Binding-site contacts:
Ligand atom N1 contacts residue ASN226 of chain 1.F at 2.6 Å (h-bond).
Ligand atom O3B contacts residue GLY142 of chain 1.F at 3.4 Å (h-bond).
Ligand atom O1A contacts residue SER138 of chain 1.F at 3.8 Å.
Ligand atom O3G contacts residue GLY142 of chain 1.F at 2.7 Å (h-bond).
Ligand atom O2G contacts residue MG1 of chain 1.X at 2.4 Å.
Ligand atom N2 contacts residue ASN226 of chain 1.F at 3.7 Å.
Ligand atom C5 contacts residue GLN15 of chain 1.F at 3.8 Å.
Ligand atom O1G contacts residue MG1 of chain 1.X at 3.7 Å.
Ligand atom O1G contacts residue THR143 of chain 1.F at 3.0 Å (h-bond).
Ligand atom O2B contacts residue MG1 of chain 1.X at 2.0 Å.
Ligand atom O3B contacts residue MG1 of chain 1.X at 3.7 Å.
Ligand atom O1G contacts residue ALA97 of chain 1.F at 3.3 Å (h-bond).
Ligand atom C6 contacts residue ASN226 of chain 1.F at 3.3 Å.
Ligand atom O3B contacts residue THR143 of chain 1.F at 3.0 Å (h-bond).
Ligand atom C2 contacts residue ASN204 of chain 1.F at 3.5 Å.
Ligand atom PG contacts residue MG1 of chain 1.X at 3.4 Å.
Ligand atom PG contacts residue GLY142 of chain 1.F at 3.7 Å.
Ligand atom C3A contacts residue GLY141 of chain 1.F at 3.7 Å.
Ligand atom O1B contacts residue GLN11 of chain 1.F at 3.6 Å (h-bond).
Ligand atom O2' contacts residue TYR222 of chain 1.F at 2.5 Å (h-bond).
Ligand atom O6 contacts residue GLN15 of chain 1.F at 3.1 Å (h-bond).
Ligand atom O1B contacts residue THR143 of chain 1.F at 3.7 Å.
Ligand atom O3G contacts residue GLY141 of chain 1.F at 3.7 Å.
Ligand atom C2 contacts residue ASN226 of chain 1.F at 3.6 Å.
Ligand atom PB contacts residue MG1 of chain 1.X at 3.4 Å.
Ligand atom O1A contacts residue GLN11 of chain 1.F at 3.6 Å.
Ligand atom C2' contacts residue TYR222 of chain 1.F at 3.4 Å (hydrophobic).
Ligand atom O4' contacts residue SER138 of chain 1.F at 3.7 Å.
Ligand atom O3G contacts residue ASN99 of chain 1.F at 3.0 Å (h-bond).
Ligand atom O2B contacts residue GLN11 of chain 1.F at 3.3 Å (h-bond).
Ligand atom O1B contacts residue GLY10 of chain 1.F at 3.3 Å.
Ligand atom N2 contacts residue ASN204 of chain 1.F at 2.9 Å (h-bond).
Ligand atom N3 contacts residue ASN204 of chain 1.F at 3.1 Å (h-bond).
Ligand atom O2A contacts residue GLN11 of chain 1.F at 3.2 Å (h-bond).
Ligand atom O1B contacts residue GLY144 of chain 1.F at 3.2 Å (h-bond).
Ligand atom O1A contacts residue CYS12 of chain 1.F at 3.1 Å (h-bond).
Ligand atom O6 contacts residue ASN226 of chain 1.F at 3.0 Å (h-bond).
Ligand atom O3' contacts residue GLU181 of chain 1.F at 3.5 Å (salt-bridge).
Ligand atom O6 contacts residue TYR222 of chain 1.F at 3.8 Å.
Ligand atom N7 contacts residue GLN15 of chain 1.F at 3.2 Å (h-bond).

This protein binds this small molecule.
Small molecule (SMILES): Nc1nc2c(ncn2[C@@H]2O[C@H](CO[P](=O)(O)C[P](=O)(O)OP(=O)(O)O)[C@@H](O)[C@H]2O)c(=O)[nH]1

Sequence of chain 1.E:
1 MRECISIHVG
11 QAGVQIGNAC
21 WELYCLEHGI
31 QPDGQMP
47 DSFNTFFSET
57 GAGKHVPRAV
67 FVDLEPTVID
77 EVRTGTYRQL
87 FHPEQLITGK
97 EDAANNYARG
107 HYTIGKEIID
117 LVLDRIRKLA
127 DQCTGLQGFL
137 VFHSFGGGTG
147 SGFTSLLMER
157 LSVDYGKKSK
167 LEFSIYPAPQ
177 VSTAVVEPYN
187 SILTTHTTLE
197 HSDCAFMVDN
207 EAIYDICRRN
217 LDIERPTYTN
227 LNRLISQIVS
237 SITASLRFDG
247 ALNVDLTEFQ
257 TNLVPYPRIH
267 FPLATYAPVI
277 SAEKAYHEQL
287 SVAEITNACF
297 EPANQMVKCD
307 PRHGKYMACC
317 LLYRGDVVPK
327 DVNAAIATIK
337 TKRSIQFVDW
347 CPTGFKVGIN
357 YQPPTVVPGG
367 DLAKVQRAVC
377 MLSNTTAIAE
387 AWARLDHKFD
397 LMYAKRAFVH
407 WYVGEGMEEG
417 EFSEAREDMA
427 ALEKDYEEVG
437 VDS

Sequence of chain 1.F:
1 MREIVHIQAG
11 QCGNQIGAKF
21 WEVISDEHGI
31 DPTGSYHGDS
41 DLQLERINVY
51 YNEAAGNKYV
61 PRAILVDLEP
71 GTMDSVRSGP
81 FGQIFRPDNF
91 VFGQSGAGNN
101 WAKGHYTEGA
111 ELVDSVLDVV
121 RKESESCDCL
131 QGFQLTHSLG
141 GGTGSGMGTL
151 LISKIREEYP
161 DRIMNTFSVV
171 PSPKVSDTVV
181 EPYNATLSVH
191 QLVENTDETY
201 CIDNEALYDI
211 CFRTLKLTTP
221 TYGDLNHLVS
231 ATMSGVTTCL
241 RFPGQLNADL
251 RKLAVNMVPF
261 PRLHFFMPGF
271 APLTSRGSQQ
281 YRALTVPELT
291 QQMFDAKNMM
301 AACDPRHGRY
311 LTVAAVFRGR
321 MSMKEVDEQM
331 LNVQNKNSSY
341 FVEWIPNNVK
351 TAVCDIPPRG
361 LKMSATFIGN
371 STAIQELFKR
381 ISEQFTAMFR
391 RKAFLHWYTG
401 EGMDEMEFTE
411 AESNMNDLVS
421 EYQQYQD